Binding-site contacts:
Ligand atom O27 contacts residue ARG173 of chain 1.B at 3.6 Å (salt-bridge).
Ligand atom N06 contacts residue PHE258 of chain 1.B at 2.9 Å (h-bond).
Ligand atom C01 contacts residue GLY256 of chain 1.B at 3.4 Å.
Ligand atom C14 contacts residue GLU230 of chain 1.B at 3.6 Å.
Ligand atom N02 contacts residue PHE258 of chain 1.B at 3.3 Å.
Ligand atom C03 contacts residue MET231 of chain 1.B at 3.5 Å (hydrophobic).
Ligand atom N06 contacts residue GLY256 of chain 1.B at 3.4 Å (h-bond).
Ligand atom O28 contacts residue GLU230 of chain 1.B at 2.6 Å (salt-bridge).
Ligand atom C18 contacts residue SER272 of chain 1.B at 3.5 Å.
Ligand atom N26 contacts residue GLY207 of chain 1.B at 2.8 Å (h-bond).
Ligand atom N10 contacts residue MET231 of chain 1.B at 3.5 Å.
Ligand atom C01 contacts residue PHE258 of chain 1.B at 3.4 Å (hydrophobic).
Ligand atom N07 contacts residue ASP257 of chain 1.B at 2.7 Å (salt-bridge).
Ligand atom N22 contacts residue SER272 of chain 1.B at 2.9 Å (h-bond).
Ligand atom N06 contacts residue ASP257 of chain 1.B at 3.3 Å.
Ligand atom C13 contacts residue TYR163 of chain 1.B at 3.6 Å (hydrophobic).
Ligand atom C09 contacts residue MET231 of chain 1.B at 3.3 Å (hydrophobic).
Ligand atom N23 contacts residue SER272 of chain 1.B at 3.4 Å (h-bond).
Ligand atom C12 contacts residue GLU230 of chain 1.B at 3.6 Å.
Ligand atom C20 contacts residue GLY207 of chain 1.B at 3.5 Å.
Ligand atom S17 contacts residue LEU180 of chain 1.B at 3.4 Å.
Ligand atom N22 contacts residue PHE188 of chain 1.B at 3.6 Å.
Ligand atom S17 contacts residue PHE273 of chain 1.B at 3.5 Å (h-bond).
Ligand atom C11 contacts residue GLU230 of chain 1.B at 3.5 Å.
Ligand atom N02 contacts residue MET231 of chain 1.B at 3.5 Å.
Ligand atom O28 contacts residue ARG173 of chain 1.B at 3.1 Å (salt-bridge).
Ligand atom N26 contacts residue SER272 of chain 1.B at 2.8 Å (h-bond).
Ligand atom N10 contacts residue PHE258 of chain 1.B at 3.6 Å.
Ligand atom C16 contacts residue PHE273 of chain 1.B at 3.6 Å (hydrophobic).
Ligand atom C03 contacts residue PHE258 of chain 1.B at 3.1 Å (hydrophobic).
Ligand atom C04 contacts residue PHE258 of chain 1.B at 3.2 Å (hydrophobic).
Ligand atom C12 contacts residue MET231 of chain 1.B at 3.2 Å (hydrophobic).
Ligand atom C18 contacts residue PHE273 of chain 1.B at 3.2 Å (hydrophobic).
Ligand atom C16 contacts residue TYR163 of chain 1.B at 3.4 Å (hydrophobic).
Ligand atom N08 contacts residue PHE258 of chain 1.B at 3.4 Å.
Ligand atom O28 contacts residue MET231 of chain 1.B at 2.9 Å.
Ligand atom O27 contacts residue GLU230 of chain 1.B at 2.7 Å (salt-bridge).
Ligand atom C13 contacts residue GLU230 of chain 1.B at 3.5 Å.
Ligand atom C19 contacts residue GLY207 of chain 1.B at 3.5 Å.
Ligand atom N23 contacts residue PHE188 of chain 1.B at 3.3 Å.

Sequence of chain 1.B:
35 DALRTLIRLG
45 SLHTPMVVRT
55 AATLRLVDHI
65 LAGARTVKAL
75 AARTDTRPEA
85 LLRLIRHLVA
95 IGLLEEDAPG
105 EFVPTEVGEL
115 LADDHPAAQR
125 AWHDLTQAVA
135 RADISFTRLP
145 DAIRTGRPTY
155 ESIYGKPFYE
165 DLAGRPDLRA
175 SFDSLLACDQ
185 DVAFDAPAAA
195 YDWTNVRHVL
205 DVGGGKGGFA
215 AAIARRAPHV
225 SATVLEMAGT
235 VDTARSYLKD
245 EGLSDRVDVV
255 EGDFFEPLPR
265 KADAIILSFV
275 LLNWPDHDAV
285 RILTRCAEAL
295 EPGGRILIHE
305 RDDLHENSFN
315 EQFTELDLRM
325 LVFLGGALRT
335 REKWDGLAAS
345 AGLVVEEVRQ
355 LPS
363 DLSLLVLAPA

A protein and the small-molecule ligand that binds it are described below.
Small molecule (SMILES): Nc1ncnc2c1ncn2[C@@H]1O[C@H](CSCC[C@H](N)c2nnn[nH]2)[C@@H](O)[C@H]1O